Sequence of chain 1.A:
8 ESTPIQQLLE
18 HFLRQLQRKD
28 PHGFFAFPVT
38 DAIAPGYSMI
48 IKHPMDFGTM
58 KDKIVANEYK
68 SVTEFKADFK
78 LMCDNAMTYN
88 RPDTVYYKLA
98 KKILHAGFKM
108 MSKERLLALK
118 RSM

This protein binds this small molecule.
Small molecule (SMILES): CC(=O)c1cc(-c2cc(C(=O)NC3CC3)ccc2C)c2ncccn12

Binding-site contacts:
Ligand atom N20 contacts residue ILE40 of chain 1.A at 3.6 Å.
Ligand atom C09 contacts residue PHE31 of chain 1.A at 3.6 Å (hydrophobic).
Ligand atom N20 contacts residue TYR93 of chain 1.A at 3.5 Å.
Ligand atom C19 contacts residue TYR93 of chain 1.A at 3.6 Å (hydrophobic).
Ligand atom C04 contacts residue TYR93 of chain 1.A at 3.9 Å (hydrophobic).
Ligand atom C22 contacts residue ASN87 of chain 1.A at 3.7 Å.
Ligand atom O14 contacts residue PHE31 of chain 1.A at 3.6 Å.
Ligand atom C05 contacts residue ILE40 of chain 1.A at 3.9 Å (hydrophobic).
Ligand atom C02 contacts residue ASN87 of chain 1.A at 4.0 Å.
Ligand atom C17 contacts residue PHE31 of chain 1.A at 3.8 Å (hydrophobic).
Ligand atom C07 contacts residue TYR93 of chain 1.A at 3.5 Å (hydrophobic).
Ligand atom C05 contacts residue TYR93 of chain 1.A at 3.7 Å (hydrophobic).
Ligand atom C07 contacts residue PHE31 of chain 1.A at 3.7 Å (hydrophobic).
Ligand atom C04 contacts residue VAL36 of chain 1.A at 4.0 Å (hydrophobic).
Ligand atom C22 contacts residue ALA41 of chain 1.A at 3.8 Å (hydrophobic).
Ligand atom C25 contacts residue VAL36 of chain 1.A at 3.9 Å (hydrophobic).
Ligand atom C03 contacts residue TYR93 of chain 1.A at 3.8 Å (hydrophobic).
Ligand atom C23 contacts residue ASN87 of chain 1.A at 3.4 Å.
Ligand atom C06 contacts residue ILE40 of chain 1.A at 3.6 Å (hydrophobic).
Ligand atom N10 contacts residue PHE31 of chain 1.A at 3.8 Å.
Ligand atom C18 contacts residue ILE40 of chain 1.A at 3.7 Å (hydrophobic).
Ligand atom C25 contacts residue PHE32 of chain 1.A at 3.6 Å (hydrophobic).
Ligand atom C02 contacts residue VAL36 of chain 1.A at 3.7 Å (hydrophobic).
Ligand atom C23 contacts residue TYR93 of chain 1.A at 3.5 Å (hydrophobic).
Ligand atom N10 contacts residue TYR93 of chain 1.A at 3.2 Å (h-bond).
Ligand atom C04 contacts residue PHE31 of chain 1.A at 3.2 Å (hydrophobic).
Ligand atom C03 contacts residue VAL36 of chain 1.A at 3.7 Å (hydrophobic).
Ligand atom C22 contacts residue TYR93 of chain 1.A at 3.6 Å (hydrophobic).
Ligand atom C25 contacts residue PHE31 of chain 1.A at 3.8 Å (hydrophobic).
Ligand atom O01 contacts residue ASN87 of chain 1.A at 2.9 Å (h-bond).
Ligand atom C21 contacts residue ILE40 of chain 1.A at 3.4 Å (hydrophobic).
Ligand atom C19 contacts residue ILE40 of chain 1.A at 3.9 Å (hydrophobic).
Ligand atom C11 contacts residue TYR93 of chain 1.A at 3.9 Å (hydrophobic).
Ligand atom C21 contacts residue TYR93 of chain 1.A at 3.5 Å (hydrophobic).
Ligand atom C18 contacts residue PHE31 of chain 1.A at 3.4 Å (hydrophobic).
Ligand atom C17 contacts residue ILE40 of chain 1.A at 3.5 Å (hydrophobic).
Ligand atom C12 contacts residue TYR93 of chain 1.A at 3.6 Å (hydrophobic).
Ligand atom C13 contacts residue PHE31 of chain 1.A at 3.9 Å (hydrophobic).
Ligand atom C08 contacts residue PHE31 of chain 1.A at 3.6 Å (hydrophobic).
Ligand atom N24 contacts residue TYR93 of chain 1.A at 3.8 Å.